A small-molecule ligand and the protein it binds are described below.
Small molecule (SMILES): CC(=O)N[C@@H]1[C@@H](O)[C@H](O)[C@@H](CO)O[C@H]1O

Sequence of chain 1.C:
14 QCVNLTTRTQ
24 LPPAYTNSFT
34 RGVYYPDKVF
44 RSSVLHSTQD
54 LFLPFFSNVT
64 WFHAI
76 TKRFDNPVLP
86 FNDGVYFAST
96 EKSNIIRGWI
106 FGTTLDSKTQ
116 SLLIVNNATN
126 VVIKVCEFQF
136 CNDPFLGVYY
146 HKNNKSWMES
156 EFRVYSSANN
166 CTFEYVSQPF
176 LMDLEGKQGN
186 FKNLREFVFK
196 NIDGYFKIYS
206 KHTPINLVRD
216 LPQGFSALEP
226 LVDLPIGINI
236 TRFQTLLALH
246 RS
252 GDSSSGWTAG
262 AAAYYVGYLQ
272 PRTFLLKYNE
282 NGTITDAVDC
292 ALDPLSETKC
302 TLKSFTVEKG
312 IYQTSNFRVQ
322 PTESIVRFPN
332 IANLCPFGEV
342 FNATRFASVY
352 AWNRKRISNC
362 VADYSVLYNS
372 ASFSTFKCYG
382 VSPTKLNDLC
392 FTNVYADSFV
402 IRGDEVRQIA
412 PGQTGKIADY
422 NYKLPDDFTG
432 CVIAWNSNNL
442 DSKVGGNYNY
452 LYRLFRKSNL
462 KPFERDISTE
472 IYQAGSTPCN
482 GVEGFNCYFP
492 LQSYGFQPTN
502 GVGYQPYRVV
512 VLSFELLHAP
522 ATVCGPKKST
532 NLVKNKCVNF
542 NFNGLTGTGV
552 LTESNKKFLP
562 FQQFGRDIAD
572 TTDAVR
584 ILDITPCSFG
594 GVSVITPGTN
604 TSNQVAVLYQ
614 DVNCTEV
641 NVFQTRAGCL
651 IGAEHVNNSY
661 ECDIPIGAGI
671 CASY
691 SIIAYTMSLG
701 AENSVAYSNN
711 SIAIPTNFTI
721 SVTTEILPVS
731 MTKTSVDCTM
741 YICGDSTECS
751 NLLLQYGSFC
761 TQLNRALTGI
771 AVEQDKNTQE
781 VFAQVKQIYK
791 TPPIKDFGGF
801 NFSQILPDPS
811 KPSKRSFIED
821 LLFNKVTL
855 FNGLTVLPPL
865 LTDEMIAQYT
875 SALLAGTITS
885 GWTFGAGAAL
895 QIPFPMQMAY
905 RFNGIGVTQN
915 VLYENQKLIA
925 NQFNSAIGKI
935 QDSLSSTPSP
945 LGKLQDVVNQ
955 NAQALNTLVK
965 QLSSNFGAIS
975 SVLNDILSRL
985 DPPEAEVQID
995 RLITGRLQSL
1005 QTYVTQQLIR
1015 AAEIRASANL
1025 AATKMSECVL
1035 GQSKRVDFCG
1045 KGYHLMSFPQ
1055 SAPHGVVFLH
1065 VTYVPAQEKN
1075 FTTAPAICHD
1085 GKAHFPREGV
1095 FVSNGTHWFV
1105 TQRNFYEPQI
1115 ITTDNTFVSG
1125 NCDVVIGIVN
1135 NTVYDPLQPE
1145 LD

Binding-site contacts:
Ligand atom N2 contacts residue ASN603 of chain 1.C at 2.9 Å (h-bond).
Ligand atom C4 contacts residue ASN603 of chain 1.C at 4.2 Å.
Ligand atom C1 contacts residue ASN603 of chain 1.C at 1.4 Å.
Ligand atom C2 contacts residue ASN603 of chain 1.C at 2.5 Å.
Ligand atom C5 contacts residue ASN603 of chain 1.C at 3.7 Å.
Ligand atom C7 contacts residue ASN603 of chain 1.C at 3.5 Å.
Ligand atom O7 contacts residue ASN603 of chain 1.C at 3.8 Å.
Ligand atom C3 contacts residue ASN603 of chain 1.C at 3.8 Å.
Ligand atom O5 contacts residue ASN603 of chain 1.C at 2.4 Å (h-bond).